This protein binds this small molecule.
Small molecule (SMILES): [H]/N=C/[C@H](C[C@@H]1CCNC1=O)NC(=O)[C@@H]1[C@@H]2[C@H](CN1C(=O)[C@@H](NC(=O)C(F)(F)F)C(C)(C)C)C2(C)C

Sequence of chain 1.A:
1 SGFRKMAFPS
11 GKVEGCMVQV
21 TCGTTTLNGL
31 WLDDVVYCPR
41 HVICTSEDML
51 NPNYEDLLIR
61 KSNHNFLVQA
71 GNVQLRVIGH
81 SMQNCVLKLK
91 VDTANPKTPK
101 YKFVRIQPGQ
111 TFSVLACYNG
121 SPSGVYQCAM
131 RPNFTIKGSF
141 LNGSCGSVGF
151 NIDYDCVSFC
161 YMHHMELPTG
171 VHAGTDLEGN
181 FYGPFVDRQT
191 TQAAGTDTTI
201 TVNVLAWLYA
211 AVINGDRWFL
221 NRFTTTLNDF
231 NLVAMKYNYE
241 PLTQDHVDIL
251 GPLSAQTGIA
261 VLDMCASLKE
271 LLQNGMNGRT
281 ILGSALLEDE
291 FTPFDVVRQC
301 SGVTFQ

Sequence of chain 2.A:
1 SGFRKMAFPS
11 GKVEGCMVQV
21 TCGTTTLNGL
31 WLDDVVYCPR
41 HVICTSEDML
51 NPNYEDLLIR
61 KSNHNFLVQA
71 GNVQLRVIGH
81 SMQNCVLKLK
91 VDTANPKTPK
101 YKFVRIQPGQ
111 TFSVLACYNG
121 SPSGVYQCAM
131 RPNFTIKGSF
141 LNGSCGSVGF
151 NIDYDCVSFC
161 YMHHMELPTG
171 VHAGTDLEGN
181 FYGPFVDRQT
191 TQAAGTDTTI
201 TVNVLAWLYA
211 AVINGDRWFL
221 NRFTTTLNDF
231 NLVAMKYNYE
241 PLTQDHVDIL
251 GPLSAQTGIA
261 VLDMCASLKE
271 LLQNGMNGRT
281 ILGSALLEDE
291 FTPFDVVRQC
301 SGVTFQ

Binding-site contacts:
Ligand atom C21 contacts residue GLU166 of chain 1.A at 3.6 Å.
Ligand atom C22 contacts residue GLU166 of chain 1.A at 3.4 Å.
Ligand atom N1 contacts residue CYS145 of chain 1.A at 3.1 Å (h-bond).
Ligand atom F3 contacts residue LEU167 of chain 1.A at 3.5 Å.
Ligand atom N2 contacts residue PHE140 of chain 1.A at 3.4 Å (h-bond).
Ligand atom C7 contacts residue GLU166 of chain 1.A at 3.6 Å.
Ligand atom O1 contacts residue GLU166 of chain 1.A at 3.3 Å.
Ligand atom C8 contacts residue HIS163 of chain 1.A at 3.7 Å.
Ligand atom O3 contacts residue GLU166 of chain 1.A at 2.9 Å (salt-bridge).
Ligand atom F3 contacts residue GLU166 of chain 1.A at 2.5 Å.
Ligand atom C23 contacts residue GLU166 of chain 1.A at 3.3 Å.
Ligand atom C3 contacts residue CYS145 of chain 1.A at 1.8 Å (hydrophobic).
Ligand atom F1 contacts residue GLN192 of chain 1.A at 3.5 Å.
Ligand atom C19 contacts residue HIS41 of chain 1.A at 3.5 Å.
Ligand atom C8 contacts residue GLU166 of chain 1.A at 3.5 Å.
Ligand atom O1 contacts residue HIS163 of chain 1.A at 2.7 Å (h-bond).
Ligand atom N5 contacts residue CYS145 of chain 1.A at 2.6 Å (h-bond).
Ligand atom C6 contacts residue ASN142 of chain 1.A at 3.2 Å.
Ligand atom O1 contacts residue HIS172 of chain 1.A at 3.7 Å.
Ligand atom F1 contacts residue MET165 of chain 1.A at 3.2 Å.
Ligand atom O3 contacts residue MET165 of chain 1.A at 3.2 Å.
Ligand atom O4 contacts residue GLN189 of chain 1.A at 3.3 Å.
Ligand atom C4 contacts residue LEU141 of chain 1.A at 3.7 Å (hydrophobic).
Ligand atom N4 contacts residue GLU166 of chain 1.A at 2.9 Å (salt-bridge).
Ligand atom F3 contacts residue MET165 of chain 1.A at 3.1 Å.
Ligand atom C10 contacts residue GLN189 of chain 1.A at 3.7 Å.
Ligand atom C4 contacts residue SER144 of chain 1.A at 3.7 Å.
Ligand atom F1 contacts residue THR190 of chain 1.A at 2.9 Å.
Ligand atom C2 contacts residue CYS145 of chain 1.A at 2.9 Å (hydrophobic).
Ligand atom C1 contacts residue HIS164 of chain 1.A at 3.6 Å.
Ligand atom N2 contacts residue GLU166 of chain 1.A at 2.8 Å (salt-bridge).
Ligand atom N1 contacts residue HIS164 of chain 1.A at 2.9 Å (h-bond).
Ligand atom C9 contacts residue HIS164 of chain 1.A at 3.3 Å.
Ligand atom O1 contacts residue PHE140 of chain 1.A at 3.6 Å.
Ligand atom C22 contacts residue MET165 of chain 1.A at 3.6 Å (hydrophobic).
Ligand atom F2 contacts residue THR190 of chain 1.A at 3.7 Å.
Ligand atom N5 contacts residue SER144 of chain 1.A at 3.6 Å (h-bond).
Ligand atom N5 contacts residue GLY143 of chain 1.A at 3.5 Å (h-bond).
Ligand atom C4 contacts residue CYS145 of chain 1.A at 3.4 Å (hydrophobic).
Ligand atom C20 contacts residue ARG188 of chain 1.A at 3.6 Å.